A small-molecule ligand and the protein it binds are described below.
Small molecule (SMILES): CC(=O)N[C@H]1[C@H](O[C@H]2[C@H](O)[C@@H](NC(C)=O)CO[C@@H]2CO)O[C@H](CO)[C@@H](O)[C@@H]1O

Binding-site contacts:
Ligand atom C3 contacts residue HIS149 of chain 35.C at 4.3 Å.
Ligand atom O5 contacts residue ASN153 of chain 35.C at 2.2 Å (h-bond).
Ligand atom O5 contacts residue HIS149 of chain 35.C at 3.8 Å.
Ligand atom N2 contacts residue ASN153 of chain 35.C at 3.2 Å (h-bond).
Ligand atom C4 contacts residue HIS149 of chain 35.C at 3.7 Å.
Ligand atom C6 contacts residue HIS158 of chain 35.C at 3.9 Å.
Ligand atom C1 contacts residue HIS158 of chain 35.C at 4.1 Å.
Ligand atom C7 contacts residue GLY102 of chain 35.E at 4.0 Å.
Ligand atom C3 contacts residue ASN153 of chain 35.C at 3.9 Å.
Ligand atom O5 contacts residue HIS158 of chain 35.C at 3.2 Å.
Ligand atom C8 contacts residue ALA150 of chain 35.C at 4.5 Å (hydrophobic).
Ligand atom O7 contacts residue ASN153 of chain 35.C at 4.0 Å.
Ligand atom O7 contacts residue TRP101 of chain 35.E at 3.4 Å (h-bond).
Ligand atom O6 contacts residue HIS149 of chain 35.C at 3.6 Å.
Ligand atom O6 contacts residue HIS158 of chain 35.C at 3.4 Å.
Ligand atom C5 contacts residue ASN153 of chain 35.C at 3.6 Å.
Ligand atom C5 contacts residue GLY156 of chain 35.C at 4.0 Å.
Ligand atom C4 contacts residue ASN153 of chain 35.C at 4.2 Å.
Ligand atom C1 contacts residue THR155 of chain 35.C at 3.7 Å.
Ligand atom C8 contacts residue TRP101 of chain 35.E at 4.4 Å (hydrophobic).
Ligand atom C8 contacts residue ASN153 of chain 35.C at 3.9 Å.
Ligand atom C2 contacts residue ASN153 of chain 35.C at 2.6 Å.
Ligand atom O5 contacts residue GLY156 of chain 35.C at 3.9 Å.
Ligand atom O5 contacts residue THR155 of chain 35.C at 3.8 Å.
Ligand atom C7 contacts residue ASN153 of chain 35.C at 3.6 Å.
Ligand atom O7 contacts residue ASN103 of chain 35.E at 4.5 Å.
Ligand atom C1 contacts residue ASN153 of chain 35.C at 1.4 Å.
Ligand atom C6 contacts residue HIS149 of chain 35.C at 4.1 Å.
Ligand atom C8 contacts residue HIS149 of chain 35.C at 3.5 Å.
Ligand atom C2 contacts residue HIS149 of chain 35.C at 3.6 Å.
Ligand atom O3 contacts residue HIS149 of chain 35.C at 4.2 Å.
Ligand atom C5 contacts residue HIS149 of chain 35.C at 3.6 Å.
Ligand atom O7 contacts residue GLY102 of chain 35.E at 3.0 Å (h-bond).
Ligand atom C7 contacts residue TRP101 of chain 35.E at 4.3 Å (hydrophobic).
Ligand atom C1 contacts residue HIS149 of chain 35.C at 3.7 Å.
Ligand atom C5 contacts residue HIS158 of chain 35.C at 4.2 Å.
Ligand atom C6 contacts residue GLY156 of chain 35.C at 3.8 Å.

Sequence of chain 35.E:
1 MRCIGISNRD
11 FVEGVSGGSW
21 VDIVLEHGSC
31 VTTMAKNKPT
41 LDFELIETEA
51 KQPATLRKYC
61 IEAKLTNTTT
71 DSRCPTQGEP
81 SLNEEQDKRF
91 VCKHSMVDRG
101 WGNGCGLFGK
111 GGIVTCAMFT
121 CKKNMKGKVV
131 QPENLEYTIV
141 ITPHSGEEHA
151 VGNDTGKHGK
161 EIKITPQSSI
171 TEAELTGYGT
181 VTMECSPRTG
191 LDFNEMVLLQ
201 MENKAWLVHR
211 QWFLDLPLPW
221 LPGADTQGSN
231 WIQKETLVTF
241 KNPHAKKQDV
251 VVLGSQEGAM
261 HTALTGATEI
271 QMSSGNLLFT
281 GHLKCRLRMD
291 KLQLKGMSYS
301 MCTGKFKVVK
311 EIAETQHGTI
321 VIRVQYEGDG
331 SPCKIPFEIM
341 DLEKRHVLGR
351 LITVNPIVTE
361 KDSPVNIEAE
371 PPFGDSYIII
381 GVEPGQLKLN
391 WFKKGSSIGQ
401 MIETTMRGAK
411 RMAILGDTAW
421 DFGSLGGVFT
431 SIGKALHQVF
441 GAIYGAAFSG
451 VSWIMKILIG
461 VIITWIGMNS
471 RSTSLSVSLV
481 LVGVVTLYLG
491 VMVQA

Sequence of chain 35.C:
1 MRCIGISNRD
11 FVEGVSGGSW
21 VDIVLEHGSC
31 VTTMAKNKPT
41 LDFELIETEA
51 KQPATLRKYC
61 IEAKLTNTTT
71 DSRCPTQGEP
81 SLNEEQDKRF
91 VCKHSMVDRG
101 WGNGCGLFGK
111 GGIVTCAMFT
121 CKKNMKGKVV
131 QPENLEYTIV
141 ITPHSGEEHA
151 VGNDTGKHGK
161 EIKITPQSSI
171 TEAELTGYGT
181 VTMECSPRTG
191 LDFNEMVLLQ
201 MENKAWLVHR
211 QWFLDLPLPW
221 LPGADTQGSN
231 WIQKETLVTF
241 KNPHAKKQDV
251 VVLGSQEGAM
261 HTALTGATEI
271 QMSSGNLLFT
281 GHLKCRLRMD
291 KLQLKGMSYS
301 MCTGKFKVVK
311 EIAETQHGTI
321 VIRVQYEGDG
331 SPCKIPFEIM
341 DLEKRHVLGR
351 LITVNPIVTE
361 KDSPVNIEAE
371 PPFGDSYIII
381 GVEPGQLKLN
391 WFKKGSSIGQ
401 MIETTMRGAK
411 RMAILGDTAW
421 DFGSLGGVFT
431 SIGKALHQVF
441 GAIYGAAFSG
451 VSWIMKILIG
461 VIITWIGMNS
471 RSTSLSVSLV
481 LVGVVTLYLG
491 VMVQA